Binding-site contacts:
Ligand atom C6 contacts residue GLY27 of chain 1.L at 3.5 Å.
Ligand atom O6 contacts residue TYR28 of chain 1.L at 3.9 Å.
Ligand atom C2 contacts residue TYR28 of chain 1.L at 3.5 Å (hydrophobic).
Ligand atom C7 contacts residue ASN243 of chain 1.E at 3.4 Å.
Ligand atom C8 contacts residue TYR67 of chain 1.L at 3.6 Å (hydrophobic).
Ligand atom C4 contacts residue ASN243 of chain 1.E at 4.2 Å.
Ligand atom C6 contacts residue THR245 of chain 1.E at 4.4 Å.
Ligand atom C7 contacts residue TYR67 of chain 1.L at 4.0 Å (hydrophobic).
Ligand atom C2 contacts residue ASN243 of chain 1.E at 2.4 Å.
Ligand atom C3 contacts residue ASN243 of chain 1.E at 3.8 Å.
Ligand atom C8 contacts residue TYR28 of chain 1.L at 3.6 Å (hydrophobic).
Ligand atom O5 contacts residue TYR87 of chain 1.L at 3.8 Å.
Ligand atom C4 contacts residue TYR28 of chain 1.L at 4.2 Å (hydrophobic).
Ligand atom N2 contacts residue ASN243 of chain 1.E at 2.8 Å (h-bond).
Ligand atom C8 contacts residue ASN243 of chain 1.E at 4.3 Å.
Ligand atom C5 contacts residue ASN243 of chain 1.E at 3.6 Å.
Ligand atom C7 contacts residue GLY27 of chain 1.L at 4.2 Å.
Ligand atom O7 contacts residue ASN243 of chain 1.E at 3.2 Å (h-bond).
Ligand atom N2 contacts residue TYR28 of chain 1.L at 3.7 Å.
Ligand atom O7 contacts residue GLY27 of chain 1.L at 4.1 Å.
Ligand atom O6 contacts residue TYR87 of chain 1.L at 3.4 Å.
Ligand atom C1 contacts residue ASN243 of chain 1.E at 1.4 Å.
Ligand atom C1 contacts residue TYR28 of chain 1.L at 4.5 Å (hydrophobic).
Ligand atom O7 contacts residue TYR67 of chain 1.L at 3.6 Å (h-bond).
Ligand atom O6 contacts residue THR245 of chain 1.E at 4.2 Å.
Ligand atom O5 contacts residue TYR28 of chain 1.L at 4.3 Å.
Ligand atom C8 contacts residue GLY27 of chain 1.L at 3.8 Å.
Ligand atom O5 contacts residue ASN243 of chain 1.E at 2.4 Å (h-bond).
Ligand atom O3 contacts residue TYR28 of chain 1.L at 2.8 Å (h-bond).
Ligand atom C3 contacts residue TYR28 of chain 1.L at 3.7 Å (hydrophobic).
Ligand atom O6 contacts residue GLY27 of chain 1.L at 3.2 Å.
Ligand atom O5 contacts residue THR245 of chain 1.E at 4.4 Å.

Sequence of chain 1.L:
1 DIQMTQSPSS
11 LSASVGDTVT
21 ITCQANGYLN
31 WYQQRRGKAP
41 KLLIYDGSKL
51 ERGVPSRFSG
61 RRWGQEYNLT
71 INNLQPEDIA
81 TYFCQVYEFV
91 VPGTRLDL

Sequence of chain 1.E:
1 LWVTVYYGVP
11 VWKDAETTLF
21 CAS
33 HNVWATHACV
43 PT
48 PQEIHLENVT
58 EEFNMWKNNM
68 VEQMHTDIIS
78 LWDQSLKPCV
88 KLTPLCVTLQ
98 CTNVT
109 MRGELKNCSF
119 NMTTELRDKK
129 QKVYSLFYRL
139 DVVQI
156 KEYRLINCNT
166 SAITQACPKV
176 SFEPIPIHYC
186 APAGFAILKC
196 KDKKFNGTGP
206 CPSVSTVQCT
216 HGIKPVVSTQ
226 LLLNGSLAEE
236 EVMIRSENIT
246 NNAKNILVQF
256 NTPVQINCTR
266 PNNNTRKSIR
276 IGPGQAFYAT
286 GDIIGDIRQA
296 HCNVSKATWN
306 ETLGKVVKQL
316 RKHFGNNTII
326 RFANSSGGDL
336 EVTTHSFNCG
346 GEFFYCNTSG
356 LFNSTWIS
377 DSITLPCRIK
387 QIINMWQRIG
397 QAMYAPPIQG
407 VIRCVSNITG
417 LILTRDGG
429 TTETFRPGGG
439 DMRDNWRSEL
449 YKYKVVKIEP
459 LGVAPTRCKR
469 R

The protein below binds the small molecule below.
Small molecule (SMILES): CC(=O)N[C@H]1[C@H](O[C@H]2[C@H](O)[C@@H](NC(C)=O)CO[C@@H]2CO)O[C@H](CO)[C@@H](O)[C@@H]1O